This small molecule binds to this protein.
Small molecule (SMILES): Cn1cc(-c2ccc3occ(-c4cccc(C5CCC5)c4)c3n2)cn1

Binding-site contacts:
Ligand atom C19 contacts residue PHE27 of chain 1.B at 3.7 Å (hydrophobic).
Ligand atom C5 contacts residue PHE96 of chain 1.B at 3.9 Å (hydrophobic).
Ligand atom O contacts residue ALA44 of chain 1.B at 3.6 Å.
Ligand atom N2 contacts residue LEU150 of chain 1.B at 3.5 Å.
Ligand atom C14 contacts residue GLY23 of chain 1.B at 4.0 Å.
Ligand atom C6 contacts residue PHE96 of chain 1.B at 3.8 Å (hydrophobic).
Ligand atom C8 contacts residue VAL30 of chain 1.B at 3.9 Å (hydrophobic).
Ligand atom N2 contacts residue VAL30 of chain 1.B at 4.0 Å.
Ligand atom C20 contacts residue GLY23 of chain 1.B at 3.4 Å.
Ligand atom C12 contacts residue LEU22 of chain 1.B at 3.6 Å (hydrophobic).
Ligand atom C10 contacts residue LEU22 of chain 1.B at 3.7 Å (hydrophobic).
Ligand atom O contacts residue LEU98 of chain 1.B at 4.0 Å.
Ligand atom N contacts residue LYS46 of chain 1.B at 3.7 Å.
Ligand atom C7 contacts residue ALA44 of chain 1.B at 3.7 Å (hydrophobic).
Ligand atom C18 contacts residue VAL30 of chain 1.B at 4.0 Å (hydrophobic).
Ligand atom C3 contacts residue VAL179 of chain 1.B at 3.8 Å (hydrophobic).
Ligand atom N contacts residue VAL179 of chain 1.B at 3.8 Å.
Ligand atom C14 contacts residue LEU22 of chain 1.B at 3.4 Å (hydrophobic).
Ligand atom C8 contacts residue LEU150 of chain 1.B at 3.5 Å (hydrophobic).
Ligand atom N1 contacts residue LYS46 of chain 1.B at 3.0 Å (salt-bridge).
Ligand atom C4 contacts residue LEU150 of chain 1.B at 4.0 Å (hydrophobic).
Ligand atom C contacts residue ASP180 of chain 1.B at 3.9 Å.
Ligand atom C3 contacts residue LYS46 of chain 1.B at 3.9 Å.
Ligand atom C6 contacts residue GLU97 of chain 1.B at 3.6 Å.
Ligand atom C20 contacts residue GLU24 of chain 1.B at 3.6 Å.
Ligand atom C6 contacts residue LEU99 of chain 1.B at 3.9 Å (hydrophobic).
Ligand atom O contacts residue LEU99 of chain 1.B at 3.0 Å (h-bond).
Ligand atom C7 contacts residue LEU99 of chain 1.B at 4.0 Å (hydrophobic).
Ligand atom C6 contacts residue ALA44 of chain 1.B at 3.8 Å (hydrophobic).
Ligand atom C contacts residue LYS46 of chain 1.B at 3.7 Å.
Ligand atom C10 contacts residue LEU99 of chain 1.B at 3.1 Å (hydrophobic).
Ligand atom C18 contacts residue PHE27 of chain 1.B at 4.0 Å (hydrophobic).
Ligand atom C1 contacts residue VAL179 of chain 1.B at 4.0 Å (hydrophobic).
Ligand atom C9 contacts residue LEU150 of chain 1.B at 3.7 Å (hydrophobic).
Ligand atom N1 contacts residue VAL179 of chain 1.B at 3.9 Å.
Ligand atom C7 contacts residue LEU150 of chain 1.B at 3.9 Å (hydrophobic).
Ligand atom C19 contacts residue GLU24 of chain 1.B at 3.4 Å.
Ligand atom C12 contacts residue GLY100 of chain 1.B at 3.8 Å.
Ligand atom C13 contacts residue LEU22 of chain 1.B at 3.5 Å (hydrophobic).
Ligand atom C3 contacts residue PHE96 of chain 1.B at 3.8 Å (hydrophobic).

Sequence of chain 1.B:
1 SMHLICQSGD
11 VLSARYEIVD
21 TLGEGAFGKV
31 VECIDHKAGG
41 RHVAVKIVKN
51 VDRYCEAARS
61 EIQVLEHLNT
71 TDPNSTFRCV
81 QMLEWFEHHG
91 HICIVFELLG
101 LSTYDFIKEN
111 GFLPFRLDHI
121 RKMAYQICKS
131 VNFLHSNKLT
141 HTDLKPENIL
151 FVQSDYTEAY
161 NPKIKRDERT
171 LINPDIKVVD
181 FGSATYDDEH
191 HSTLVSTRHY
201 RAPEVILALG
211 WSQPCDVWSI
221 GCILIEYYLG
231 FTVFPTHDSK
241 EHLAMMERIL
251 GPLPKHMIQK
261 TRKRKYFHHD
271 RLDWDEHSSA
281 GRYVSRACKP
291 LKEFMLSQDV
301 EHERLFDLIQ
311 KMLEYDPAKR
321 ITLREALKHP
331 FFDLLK